Binding-site contacts:
Ligand atom CAJ contacts residue TYR40 of chain 1.A at 4.0 Å (hydrophobic).
Ligand atom OAC contacts residue PHE182 of chain 1.A at 3.5 Å.
Ligand atom OAC contacts residue ASN39 of chain 1.A at 3.9 Å.
Ligand atom CAK contacts residue ASP267 of chain 1.A at 4.1 Å.
Ligand atom OAB contacts residue VAL53 of chain 1.A at 3.7 Å.
Ligand atom OAC contacts residue LYS57 of chain 1.A at 3.1 Å (salt-bridge).
Ligand atom CAJ contacts residue LYS57 of chain 1.A at 4.0 Å.
Ligand atom CAG contacts residue ASN39 of chain 1.A at 4.0 Å.
Ligand atom CAF contacts residue GLU219 of chain 1.A at 4.2 Å.
Ligand atom CAH contacts residue TYR35 of chain 1.A at 4.2 Å (hydrophobic).
Ligand atom CAK contacts residue GLU219 of chain 1.A at 4.2 Å.
Ligand atom CAF contacts residue VAL269 of chain 1.A at 4.0 Å (hydrophobic).
Ligand atom CAE contacts residue MET258 of chain 1.A at 4.2 Å (hydrophobic).
Ligand atom CAI contacts residue PHE182 of chain 1.A at 4.1 Å (hydrophobic).
Ligand atom CAH contacts residue PHE182 of chain 1.A at 3.5 Å (hydrophobic).
Ligand atom NAA contacts residue GLU219 of chain 1.A at 3.3 Å (salt-bridge).
Ligand atom CAH contacts residue GLU219 of chain 1.A at 3.9 Å.
Ligand atom CAE contacts residue ASN39 of chain 1.A at 4.2 Å.
Ligand atom CAL contacts residue ASP267 of chain 1.A at 4.1 Å.
Ligand atom CAI contacts residue ASN39 of chain 1.A at 4.1 Å.
Ligand atom CAJ contacts residue PHE182 of chain 1.A at 3.7 Å (hydrophobic).
Ligand atom CAF contacts residue ASP267 of chain 1.A at 3.6 Å.
Ligand atom CAJ contacts residue ASN39 of chain 1.A at 4.0 Å.
Ligand atom CAG contacts residue TYR35 of chain 1.A at 4.1 Å (hydrophobic).
Ligand atom OAD contacts residue ASP267 of chain 1.A at 3.3 Å (salt-bridge).
Ligand atom OAB contacts residue ARG44 of chain 1.A at 4.1 Å.
Ligand atom CAK contacts residue ASN39 of chain 1.A at 4.0 Å.
Ligand atom CAI contacts residue LYS57 of chain 1.A at 4.2 Å.
Ligand atom CAK contacts residue PHE182 of chain 1.A at 4.0 Å (hydrophobic).
Ligand atom OAB contacts residue LYS57 of chain 1.A at 3.5 Å (salt-bridge).
Ligand atom CAF contacts residue ASN39 of chain 1.A at 4.2 Å.
Ligand atom CAG contacts residue PHE182 of chain 1.A at 3.9 Å (hydrophobic).
Ligand atom CAI contacts residue ARG44 of chain 1.A at 3.9 Å.
Ligand atom CAL contacts residue GLU219 of chain 1.A at 3.1 Å.
Ligand atom OAD contacts residue GLU219 of chain 1.A at 3.0 Å (salt-bridge).
Ligand atom OAD contacts residue TYR222 of chain 1.A at 3.4 Å.
Ligand atom CAF contacts residue ARG44 of chain 1.A at 3.4 Å.
Ligand atom CAE contacts residue ARG44 of chain 1.A at 3.2 Å.
Ligand atom NAA contacts residue TYR222 of chain 1.A at 3.3 Å.
Ligand atom OAC contacts residue TYR40 of chain 1.A at 2.7 Å (h-bond).

Sequence of chain 1.A:
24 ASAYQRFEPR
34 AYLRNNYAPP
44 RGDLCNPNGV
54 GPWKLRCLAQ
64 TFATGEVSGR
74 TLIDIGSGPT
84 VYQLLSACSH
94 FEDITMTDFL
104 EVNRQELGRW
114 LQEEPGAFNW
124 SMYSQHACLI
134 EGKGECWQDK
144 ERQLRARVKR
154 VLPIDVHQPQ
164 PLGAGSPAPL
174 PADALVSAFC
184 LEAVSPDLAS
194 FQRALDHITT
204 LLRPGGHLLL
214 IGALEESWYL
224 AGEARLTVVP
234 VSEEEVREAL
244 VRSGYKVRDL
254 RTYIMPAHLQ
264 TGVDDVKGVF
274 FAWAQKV

A small-molecule ligand and the protein it binds are described below.
Small molecule (SMILES): NC[C@H](O)c1ccc(O)c(O)c1